Sequence of chain 1.C:
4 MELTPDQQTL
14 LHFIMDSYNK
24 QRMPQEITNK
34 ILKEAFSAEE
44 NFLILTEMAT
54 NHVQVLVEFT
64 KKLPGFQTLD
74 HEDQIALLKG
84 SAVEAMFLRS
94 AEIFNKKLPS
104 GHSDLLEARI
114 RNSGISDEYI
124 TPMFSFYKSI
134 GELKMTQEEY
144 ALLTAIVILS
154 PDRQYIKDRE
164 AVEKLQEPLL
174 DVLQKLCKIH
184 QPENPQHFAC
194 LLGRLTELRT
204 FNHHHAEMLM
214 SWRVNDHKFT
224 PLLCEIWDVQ

Binding-site contacts:
Ligand atom F29 contacts residue PHE97 of chain 1.C at 3.1 Å.
Ligand atom C2 contacts residue TYR130 of chain 1.C at 3.5 Å (hydrophobic).
Ligand atom F29 contacts residue SER93 of chain 1.C at 3.5 Å.
Ligand atom F27 contacts residue MET51 of chain 1.C at 3.5 Å.
Ligand atom F27 contacts residue MET89 of chain 1.C at 3.8 Å.
Ligand atom F28 contacts residue ILE96 of chain 1.C at 3.4 Å.
Ligand atom C19 contacts residue MET51 of chain 1.C at 3.6 Å (hydrophobic).
Ligand atom O30 contacts residue HIS55 of chain 1.C at 3.6 Å.
Ligand atom C18 contacts residue ILE113 of chain 1.C at 3.5 Å (hydrophobic).
Ligand atom CL34 contacts residue PHE90 of chain 1.C at 3.7 Å.
Ligand atom C24 contacts residue MET89 of chain 1.C at 3.6 Å (hydrophobic).
Ligand atom C14 contacts residue ILE113 of chain 1.C at 3.6 Å (hydrophobic).
Ligand atom N3 contacts residue TYR130 of chain 1.C at 2.7 Å (h-bond).
Ligand atom C14 contacts residue TYR130 of chain 1.C at 3.5 Å (hydrophobic).
Ligand atom C8 contacts residue SER93 of chain 1.C at 3.2 Å.
Ligand atom C35 contacts residue LEU48 of chain 1.C at 3.6 Å (hydrophobic).
Ligand atom C12 contacts residue SER93 of chain 1.C at 3.5 Å.
Ligand atom F26 contacts residue ILE96 of chain 1.C at 3.4 Å.
Ligand atom C5 contacts residue TYR130 of chain 1.C at 3.7 Å (hydrophobic).
Ligand atom C13 contacts residue MET51 of chain 1.C at 3.4 Å (hydrophobic).
Ligand atom C31 contacts residue PHE90 of chain 1.C at 3.7 Å (hydrophobic).
Ligand atom F28 contacts residue ILE30 of chain 1.C at 3.4 Å.
Ligand atom C2 contacts residue SER93 of chain 1.C at 3.6 Å.
Ligand atom N3 contacts residue SER93 of chain 1.C at 3.4 Å.
Ligand atom F26 contacts residue SER93 of chain 1.C at 3.4 Å.
Ligand atom C25 contacts residue MET126 of chain 1.C at 3.6 Å (hydrophobic).
Ligand atom C5 contacts residue SER93 of chain 1.C at 3.5 Å.
Ligand atom O22 contacts residue ARG92 of chain 1.C at 2.8 Å (salt-bridge).
Ligand atom C17 contacts residue TYR130 of chain 1.C at 3.7 Å (hydrophobic).
Ligand atom C20 contacts residue MET51 of chain 1.C at 3.5 Å (hydrophobic).
Ligand atom C14 contacts residue SER93 of chain 1.C at 3.4 Å.
Ligand atom C33 contacts residue LEU48 of chain 1.C at 3.5 Å (hydrophobic).
Ligand atom C19 contacts residue ILE96 of chain 1.C at 3.3 Å (hydrophobic).
Ligand atom C37 contacts residue ASN44 of chain 1.C at 3.6 Å.
Ligand atom N1 contacts residue SER93 of chain 1.C at 3.7 Å.
Ligand atom C33 contacts residue MET89 of chain 1.C at 3.6 Å (hydrophobic).
Ligand atom F28 contacts residue ILE34 of chain 1.C at 3.5 Å.
Ligand atom F27 contacts residue ALA52 of chain 1.C at 3.7 Å.
Ligand atom C18 contacts residue SER93 of chain 1.C at 3.6 Å.
Ligand atom N7 contacts residue SER93 of chain 1.C at 2.9 Å (h-bond).

The small molecule below binds the protein below.
Small molecule (SMILES): O=C(O)c1cc(F)c(NC(=O)[C@H](C2CCCCC2)n2c(-c3ccc(Cl)cc3)nc3cc(F)c(F)cc32)c(F)c1